Binding-site contacts:
Ligand atom O4 contacts residue ASP88 of chain 1.A at 2.6 Å (salt-bridge).
Ligand atom C1 contacts residue SER116 of chain 1.A at 4.0 Å.
Ligand atom C3 contacts residue GLY119 of chain 1.A at 3.7 Å.
Ligand atom O5 contacts residue TRP109 of chain 1.A at 3.8 Å.
Ligand atom O4 contacts residue THR117 of chain 1.A at 4.1 Å.
Ligand atom O4 contacts residue GLY119 of chain 1.A at 2.9 Å (h-bond).
Ligand atom O3 contacts residue THR117 of chain 1.A at 4.0 Å.
Ligand atom C4 contacts residue ASP88 of chain 1.A at 3.6 Å.
Ligand atom O3 contacts residue ALA43 of chain 1.A at 2.8 Å (h-bond).
Ligand atom C5 contacts residue GLN118 of chain 1.A at 4.0 Å.
Ligand atom C4 contacts residue THR117 of chain 1.A at 3.9 Å.
Ligand atom C4 contacts residue GLY119 of chain 1.A at 3.8 Å.
Ligand atom C1 contacts residue THR117 of chain 1.A at 3.5 Å.
Ligand atom C6 contacts residue PHE106 of chain 1.A at 4.0 Å (hydrophobic).
Ligand atom C6 contacts residue ASP88 of chain 1.A at 3.2 Å.
Ligand atom C7 contacts residue THR117 of chain 1.A at 3.5 Å.
Ligand atom N2 contacts residue ALA43 of chain 1.A at 4.0 Å.
Ligand atom O4 contacts residue THR89 of chain 1.A at 3.2 Å (h-bond).
Ligand atom O4 contacts residue GLN118 of chain 1.A at 3.0 Å (h-bond).
Ligand atom C1 contacts residue TRP109 of chain 1.A at 3.8 Å (hydrophobic).
Ligand atom C5 contacts residue THR117 of chain 1.A at 3.7 Å.
Ligand atom O7 contacts residue ASN44 of chain 1.A at 3.2 Å (h-bond).
Ligand atom O6 contacts residue ASP88 of chain 1.A at 2.5 Å (salt-bridge).
Ligand atom C2 contacts residue THR117 of chain 1.A at 3.5 Å.
Ligand atom N2 contacts residue THR117 of chain 1.A at 3.1 Å (h-bond).
Ligand atom O7 contacts residue THR117 of chain 1.A at 3.2 Å (h-bond).
Ligand atom O7 contacts residue ALA43 of chain 1.A at 3.8 Å.
Ligand atom C4 contacts residue THR89 of chain 1.A at 3.6 Å.
Ligand atom C3 contacts residue THR117 of chain 1.A at 3.1 Å.
Ligand atom O1 contacts residue SER116 of chain 1.A at 3.9 Å.
Ligand atom C3 contacts residue ALA43 of chain 1.A at 3.6 Å (hydrophobic).
Ligand atom O3 contacts residue THR89 of chain 1.A at 2.8 Å (h-bond).
Ligand atom C6 contacts residue GLN118 of chain 1.A at 3.9 Å.
Ligand atom C3 contacts residue THR89 of chain 1.A at 3.7 Å.
Ligand atom O6 contacts residue PHE106 of chain 1.A at 4.1 Å.
Ligand atom O5 contacts residue THR117 of chain 1.A at 4.1 Å.
Ligand atom C5 contacts residue TRP109 of chain 1.A at 3.6 Å (hydrophobic).
Ligand atom C3 contacts residue GLN118 of chain 1.A at 4.0 Å.
Ligand atom O3 contacts residue GLY119 of chain 1.A at 3.4 Å (h-bond).
Ligand atom C6 contacts residue TRP109 of chain 1.A at 3.4 Å (hydrophobic).

Sequence of chain 1.A:
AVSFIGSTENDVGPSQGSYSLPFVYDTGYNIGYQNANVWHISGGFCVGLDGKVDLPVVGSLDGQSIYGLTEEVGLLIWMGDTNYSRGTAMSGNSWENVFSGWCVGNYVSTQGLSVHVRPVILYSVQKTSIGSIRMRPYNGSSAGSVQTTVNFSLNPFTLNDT

A small-molecule ligand and the protein it binds are described below.
Small molecule (SMILES): CC(=O)N[C@@H]1[C@@H](O)[C@H](O)[C@@H](CO)O[C@H]1O